Binding-site contacts:
Ligand atom C6 contacts residue THR167 of chain 1.C at 3.1 Å.
Ligand atom O7 contacts residue ASN165 of chain 1.C at 3.1 Å (h-bond).
Ligand atom C8 contacts residue THR167 of chain 1.C at 4.0 Å.
Ligand atom C4 contacts residue ASN165 of chain 1.C at 4.3 Å.
Ligand atom C8 contacts residue THR187 of chain 1.A at 4.5 Å.
Ligand atom N2 contacts residue ASN165 of chain 1.C at 3.0 Å (h-bond).
Ligand atom C7 contacts residue ASN165 of chain 1.C at 3.2 Å.
Ligand atom N2 contacts residue TRP222 of chain 1.A at 4.5 Å.
Ligand atom O5 contacts residue ASN165 of chain 1.C at 2.3 Å (h-bond).
Ligand atom O6 contacts residue THR167 of chain 1.C at 3.1 Å (h-bond).
Ligand atom C8 contacts residue VAL242 of chain 1.C at 4.2 Å (hydrophobic).
Ligand atom C5 contacts residue TRP222 of chain 1.A at 4.1 Å (hydrophobic).
Ligand atom C4 contacts residue TRP222 of chain 1.A at 3.6 Å (hydrophobic).
Ligand atom C3 contacts residue TRP222 of chain 1.A at 4.1 Å (hydrophobic).
Ligand atom O7 contacts residue PRO221 of chain 1.A at 3.6 Å.
Ligand atom N2 contacts residue SER219 of chain 1.A at 3.9 Å.
Ligand atom C8 contacts residue SER219 of chain 1.A at 4.2 Å.
Ligand atom C1 contacts residue SER219 of chain 1.A at 4.3 Å.
Ligand atom C5 contacts residue THR167 of chain 1.C at 4.0 Å.
Ligand atom O4 contacts residue TRP222 of chain 1.A at 4.1 Å.
Ligand atom C3 contacts residue ASN165 of chain 1.C at 3.9 Å.
Ligand atom O6 contacts residue ASN165 of chain 1.C at 3.7 Å.
Ligand atom O4 contacts residue TRP222 of chain 1.A at 4.2 Å.
Ligand atom C2 contacts residue ASN165 of chain 1.C at 2.6 Å.
Ligand atom C3 contacts residue TRP222 of chain 1.A at 4.1 Å (hydrophobic).
Ligand atom O7 contacts residue TRP222 of chain 1.A at 3.0 Å (h-bond).
Ligand atom C1 contacts residue ASN165 of chain 1.C at 1.4 Å.
Ligand atom O7 contacts residue ARG220 of chain 1.A at 4.0 Å.
Ligand atom C2 contacts residue TRP222 of chain 1.A at 3.8 Å (hydrophobic).
Ligand atom C6 contacts residue TRP222 of chain 1.A at 3.7 Å (hydrophobic).
Ligand atom C2 contacts residue TRP222 of chain 1.A at 4.2 Å (hydrophobic).
Ligand atom C7 contacts residue SER219 of chain 1.A at 4.4 Å.
Ligand atom O3 contacts residue TRP222 of chain 1.A at 3.7 Å.
Ligand atom C8 contacts residue ASN165 of chain 1.C at 4.4 Å.
Ligand atom C5 contacts residue ASN165 of chain 1.C at 3.6 Å.
Ligand atom C1 contacts residue TRP222 of chain 1.A at 3.9 Å (hydrophobic).
Ligand atom C7 contacts residue TRP222 of chain 1.A at 4.0 Å (hydrophobic).
Ligand atom O6 contacts residue VAL166 of chain 1.C at 4.5 Å.

Sequence of chain 1.A:
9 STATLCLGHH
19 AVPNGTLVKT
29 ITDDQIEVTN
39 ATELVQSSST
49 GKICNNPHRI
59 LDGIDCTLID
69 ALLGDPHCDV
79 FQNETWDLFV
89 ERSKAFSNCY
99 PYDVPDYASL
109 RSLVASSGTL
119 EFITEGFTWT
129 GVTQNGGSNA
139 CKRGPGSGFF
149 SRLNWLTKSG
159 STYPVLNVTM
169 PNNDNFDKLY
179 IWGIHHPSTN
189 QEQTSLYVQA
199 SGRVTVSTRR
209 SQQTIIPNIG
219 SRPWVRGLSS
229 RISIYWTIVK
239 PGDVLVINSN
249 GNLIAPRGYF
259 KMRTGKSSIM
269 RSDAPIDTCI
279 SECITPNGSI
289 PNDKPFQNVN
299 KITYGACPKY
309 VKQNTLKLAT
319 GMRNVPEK

This protein binds this small molecule.
Small molecule (SMILES): CC(=O)N[C@H]1[C@H](O[C@H]2[C@H](O)[C@@H](NC(C)=O)CO[C@@H]2CO)O[C@H](CO)[C@@H](O[C@@H]2O[C@H](CO)[C@@H](O)[C@H](O)[C@@H]2O)[C@@H]1O

Sequence of chain 1.C:
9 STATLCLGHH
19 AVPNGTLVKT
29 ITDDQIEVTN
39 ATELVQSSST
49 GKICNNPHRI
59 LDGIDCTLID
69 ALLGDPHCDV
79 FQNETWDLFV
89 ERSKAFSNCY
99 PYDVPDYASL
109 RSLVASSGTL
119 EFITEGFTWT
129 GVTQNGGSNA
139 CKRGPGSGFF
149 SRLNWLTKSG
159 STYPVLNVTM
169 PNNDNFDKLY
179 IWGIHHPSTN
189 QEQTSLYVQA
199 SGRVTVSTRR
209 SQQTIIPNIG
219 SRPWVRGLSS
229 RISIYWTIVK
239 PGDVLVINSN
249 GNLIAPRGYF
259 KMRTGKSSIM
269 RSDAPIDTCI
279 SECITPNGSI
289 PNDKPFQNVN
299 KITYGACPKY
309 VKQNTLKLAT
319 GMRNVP